Sequence of chain 1.A:
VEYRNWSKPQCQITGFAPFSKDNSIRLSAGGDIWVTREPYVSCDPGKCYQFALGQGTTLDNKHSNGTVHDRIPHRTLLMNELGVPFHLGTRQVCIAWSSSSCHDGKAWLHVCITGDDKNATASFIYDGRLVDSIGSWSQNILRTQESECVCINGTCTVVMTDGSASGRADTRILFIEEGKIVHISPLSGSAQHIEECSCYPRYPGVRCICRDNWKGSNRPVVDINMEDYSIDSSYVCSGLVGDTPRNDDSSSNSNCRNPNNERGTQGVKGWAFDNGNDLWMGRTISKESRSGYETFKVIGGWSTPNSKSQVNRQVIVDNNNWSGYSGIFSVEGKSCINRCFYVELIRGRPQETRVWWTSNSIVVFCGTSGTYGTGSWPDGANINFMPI

Sequence of chain 1.B:
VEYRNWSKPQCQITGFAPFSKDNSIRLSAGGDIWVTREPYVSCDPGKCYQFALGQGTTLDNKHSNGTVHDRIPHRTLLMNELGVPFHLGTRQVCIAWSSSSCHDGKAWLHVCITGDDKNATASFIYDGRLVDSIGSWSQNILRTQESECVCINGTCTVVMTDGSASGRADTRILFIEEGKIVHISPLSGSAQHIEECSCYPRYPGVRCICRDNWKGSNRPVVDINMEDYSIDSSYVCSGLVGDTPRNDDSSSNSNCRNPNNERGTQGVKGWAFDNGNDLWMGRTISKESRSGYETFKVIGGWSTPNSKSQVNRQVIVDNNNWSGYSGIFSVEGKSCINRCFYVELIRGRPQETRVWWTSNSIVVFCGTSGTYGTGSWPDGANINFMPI

Binding-site contacts:
Ligand atom O5 contacts residue TYR372 of chain 1.A at 3.9 Å.
Ligand atom O2 contacts residue ARG313 of chain 1.A at 3.5 Å.
Ligand atom C3 contacts residue GLN310 of chain 1.A at 3.4 Å.
Ligand atom C7 contacts residue ASN312 of chain 1.A at 3.9 Å.
Ligand atom C2 contacts residue ASN119 of chain 1.B at 2.4 Å.
Ligand atom O2 contacts residue GLN310 of chain 1.A at 2.8 Å (h-bond).
Ligand atom C1 contacts residue THR374 of chain 1.A at 3.9 Å.
Ligand atom O3 contacts residue GLN310 of chain 1.A at 3.4 Å (h-bond).
Ligand atom O7 contacts residue ASN119 of chain 1.B at 3.0 Å (h-bond).
Ligand atom C3 contacts residue ASN312 of chain 1.A at 3.6 Å.
Ligand atom O7 contacts residue THR374 of chain 1.A at 3.8 Å.
Ligand atom C5 contacts residue TYR372 of chain 1.A at 3.9 Å (hydrophobic).
Ligand atom O4 contacts residue ARG313 of chain 1.A at 3.4 Å (salt-bridge).
Ligand atom O6 contacts residue TYR372 of chain 1.A at 3.6 Å.
Ligand atom C6 contacts residue TYR372 of chain 1.A at 3.5 Å (hydrophobic).
Ligand atom O5 contacts residue VAL311 of chain 1.A at 3.8 Å.
Ligand atom C6 contacts residue GLN310 of chain 1.A at 3.7 Å.
Ligand atom O4 contacts residue ARG313 of chain 1.A at 3.3 Å (salt-bridge).
Ligand atom O5 contacts residue ASN312 of chain 1.A at 3.9 Å.
Ligand atom O3 contacts residue GLN310 of chain 1.A at 3.5 Å (h-bond).
Ligand atom O3 contacts residue ASN312 of chain 1.A at 3.0 Å (h-bond).
Ligand atom O6 contacts residue GLY373 of chain 1.A at 2.8 Å (h-bond).
Ligand atom C2 contacts residue GLN310 of chain 1.A at 3.7 Å.
Ligand atom N2 contacts residue ASN312 of chain 1.A at 3.8 Å.
Ligand atom C2 contacts residue ARG313 of chain 1.A at 3.8 Å.
Ligand atom C4 contacts residue GLN310 of chain 1.A at 3.5 Å.
Ligand atom O5 contacts residue THR374 of chain 1.A at 3.4 Å.
Ligand atom C1 contacts residue ASN119 of chain 1.B at 1.5 Å.
Ligand atom O5 contacts residue GLY373 of chain 1.A at 3.3 Å.
Ligand atom O5 contacts residue ASN119 of chain 1.B at 2.4 Å (h-bond).
Ligand atom O6 contacts residue THR374 of chain 1.A at 3.6 Å.
Ligand atom N2 contacts residue ASN119 of chain 1.B at 2.9 Å (h-bond).
Ligand atom O2 contacts residue VAL311 of chain 1.A at 3.5 Å.
Ligand atom C8 contacts residue ASN312 of chain 1.A at 3.9 Å.
Ligand atom O2 contacts residue ASN312 of chain 1.A at 3.8 Å.
Ligand atom C7 contacts residue ASN119 of chain 1.B at 3.2 Å.
Ligand atom C6 contacts residue GLY373 of chain 1.A at 3.4 Å.
Ligand atom C3 contacts residue ASN119 of chain 1.B at 3.8 Å.
Ligand atom O4 contacts residue ASN312 of chain 1.A at 3.6 Å.
Ligand atom C5 contacts residue ASN119 of chain 1.B at 3.7 Å.

The protein below binds the small molecule below.
Small molecule (SMILES): CC(=O)N[C@H]1[C@H](O[C@H]2[C@H](O)[C@@H](NC(C)=O)CO[C@@H]2CO)O[C@H](CO)[C@@H](O[C@@H]2O[C@H](CO)[C@@H](O)[C@H](O[C@H]3O[C@H](CO)[C@@H](O)[C@H](O)[C@@H]3O)[C@@H]2O)[C@@H]1O